Sequence of chain 1.A:
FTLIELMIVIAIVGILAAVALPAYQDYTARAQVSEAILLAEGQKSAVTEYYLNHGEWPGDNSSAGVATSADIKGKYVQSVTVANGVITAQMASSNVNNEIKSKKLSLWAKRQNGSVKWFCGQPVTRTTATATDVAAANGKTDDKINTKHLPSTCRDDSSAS

A small-molecule ligand and the protein it binds are described below.
Small molecule (SMILES): CC(=O)N[C@@H]1[C@@H](O)[C@H](NC(=O)[C@H](O)CO)[C@@H](C)O[C@H]1O

Binding-site contacts:
Ligand atom C5 contacts residue SER63 of chain 1.A at 3.8 Å.
Ligand atom C contacts residue GLY59 of chain 1.A at 3.4 Å.
Ligand atom O4 contacts residue GLU56 of chain 1.A at 3.6 Å.
Ligand atom C contacts residue PRO58 of chain 1.A at 4.0 Å (hydrophobic).
Ligand atom C6 contacts residue TYR50 of chain 1.A at 4.4 Å (hydrophobic).
Ligand atom C2 contacts residue TYR50 of chain 1.A at 3.5 Å (hydrophobic).
Ligand atom O1 contacts residue SER63 of chain 1.A at 4.1 Å.
Ligand atom C1 contacts residue TYR50 of chain 1.A at 3.5 Å (hydrophobic).
Ligand atom C7 contacts residue SER63 of chain 1.A at 4.2 Å.
Ligand atom O contacts residue PRO58 of chain 1.A at 4.1 Å.
Ligand atom C4 contacts residue SER63 of chain 1.A at 3.5 Å.
Ligand atom N contacts residue SER63 of chain 1.A at 3.0 Å (h-bond).
Ligand atom O contacts residue SER63 of chain 1.A at 2.3 Å (h-bond).
Ligand atom C3 contacts residue TYR50 of chain 1.A at 4.5 Å (hydrophobic).
Ligand atom C7 contacts residue TYR50 of chain 1.A at 4.5 Å (hydrophobic).
Ligand atom C1 contacts residue GLY59 of chain 1.A at 4.0 Å.
Ligand atom C6 contacts residue SER63 of chain 1.A at 3.8 Å.
Ligand atom C3 contacts residue SER63 of chain 1.A at 2.5 Å.
Ligand atom C5 contacts residue SER62 of chain 1.A at 4.0 Å.
Ligand atom C contacts residue TYR50 of chain 1.A at 4.4 Å (hydrophobic).
Ligand atom C1 contacts residue SER63 of chain 1.A at 3.6 Å.
Ligand atom C contacts residue TRP57 of chain 1.A at 3.4 Å (hydrophobic).
Ligand atom O contacts residue TYR50 of chain 1.A at 3.7 Å.
Ligand atom O contacts residue GLY59 of chain 1.A at 3.4 Å (h-bond).
Ligand atom C2 contacts residue SER63 of chain 1.A at 1.4 Å.